This small molecule binds to this protein.
Small molecule (SMILES): NS(=O)(=O)c1nnc(N(Cc2cn(-c3ccccc3)nn2)Cc2cn([C@@H]3O[C@H](CO)[C@@H](O)[C@H](O)[C@H]3O)nn2)s1

Sequence of chain 1.A:
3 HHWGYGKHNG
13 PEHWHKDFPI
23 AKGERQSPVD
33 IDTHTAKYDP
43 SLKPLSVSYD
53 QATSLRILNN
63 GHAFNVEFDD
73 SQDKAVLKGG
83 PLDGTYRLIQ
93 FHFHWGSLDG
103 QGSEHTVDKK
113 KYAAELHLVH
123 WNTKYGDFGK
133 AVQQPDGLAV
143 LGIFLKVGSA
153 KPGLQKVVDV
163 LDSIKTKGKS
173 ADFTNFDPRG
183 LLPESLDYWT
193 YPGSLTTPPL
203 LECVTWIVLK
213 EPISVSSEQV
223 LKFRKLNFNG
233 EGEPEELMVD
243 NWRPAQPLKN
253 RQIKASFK

Binding-site contacts:
Ligand atom N38 contacts residue HIS96 of chain 1.A at 3.3 Å (h-bond).
Ligand atom S37 contacts residue HIS94 of chain 1.A at 3.8 Å.
Ligand atom N38 contacts residue HIS94 of chain 1.A at 3.2 Å (h-bond).
Ligand atom N05 contacts residue GOL1 of chain 1.E at 3.6 Å.
Ligand atom O01 contacts residue TRP208 of chain 1.A at 3.5 Å.
Ligand atom O31 contacts residue PHE130 of chain 1.A at 3.5 Å.
Ligand atom C08 contacts residue GOL1 of chain 1.E at 3.5 Å.
Ligand atom S02 contacts residue THR198 of chain 1.A at 3.8 Å.
Ligand atom O39 contacts residue ZN1 of chain 1.B at 3.1 Å.
Ligand atom S02 contacts residue HIS94 of chain 1.A at 3.8 Å.
Ligand atom N04 contacts residue LEU197 of chain 1.A at 3.7 Å.
Ligand atom O39 contacts residue HIS119 of chain 1.A at 3.5 Å (h-bond).
Ligand atom O30 contacts residue ILE91 of chain 1.A at 3.5 Å.
Ligand atom O31 contacts residue ILE91 of chain 1.A at 3.4 Å.
Ligand atom N07 contacts residue GOL1 of chain 1.E at 3.5 Å (h-bond).
Ligand atom O39 contacts residue HIS94 of chain 1.A at 3.3 Å.
Ligand atom N19 contacts residue LEU197 of chain 1.A at 3.4 Å.
Ligand atom N18 contacts residue LEU197 of chain 1.A at 3.5 Å.
Ligand atom C17 contacts residue PHE130 of chain 1.A at 3.6 Å (hydrophobic).
Ligand atom C20 contacts residue PHE130 of chain 1.A at 3.3 Å (hydrophobic).
Ligand atom N04 contacts residue THR199 of chain 1.A at 2.9 Å (h-bond).
Ligand atom C22 contacts residue PHE130 of chain 1.A at 3.2 Å (hydrophobic).
Ligand atom C03 contacts residue LEU197 of chain 1.A at 3.7 Å (hydrophobic).
Ligand atom C21 contacts residue PHE130 of chain 1.A at 3.6 Å (hydrophobic).
Ligand atom N38 contacts residue HIS119 of chain 1.A at 3.4 Å (h-bond).
Ligand atom C10 contacts residue PHE130 of chain 1.A at 3.7 Å (hydrophobic).
Ligand atom C21 contacts residue GLN92 of chain 1.A at 3.5 Å.
Ligand atom O01 contacts residue THR198 of chain 1.A at 3.0 Å (h-bond).
Ligand atom N18 contacts residue PRO201 of chain 1.A at 3.5 Å.
Ligand atom S37 contacts residue VAL121 of chain 1.A at 3.7 Å.
Ligand atom C20 contacts residue GLN92 of chain 1.A at 3.7 Å.
Ligand atom N05 contacts residue THR199 of chain 1.A at 3.1 Å (h-bond).
Ligand atom N38 contacts residue ZN1 of chain 1.B at 2.0 Å.
Ligand atom S02 contacts residue ZN1 of chain 1.B at 3.0 Å.
Ligand atom S37 contacts residue LEU197 of chain 1.A at 3.8 Å.
Ligand atom C06 contacts residue GOL1 of chain 1.E at 3.7 Å.
Ligand atom O01 contacts residue LEU197 of chain 1.A at 3.4 Å.
Ligand atom N38 contacts residue THR198 of chain 1.A at 2.7 Å (h-bond).
Ligand atom N36 contacts residue GLN92 of chain 1.A at 2.7 Å (h-bond).
Ligand atom N36 contacts residue GOL1 of chain 1.E at 3.7 Å.